Sequence of chain 1.B:
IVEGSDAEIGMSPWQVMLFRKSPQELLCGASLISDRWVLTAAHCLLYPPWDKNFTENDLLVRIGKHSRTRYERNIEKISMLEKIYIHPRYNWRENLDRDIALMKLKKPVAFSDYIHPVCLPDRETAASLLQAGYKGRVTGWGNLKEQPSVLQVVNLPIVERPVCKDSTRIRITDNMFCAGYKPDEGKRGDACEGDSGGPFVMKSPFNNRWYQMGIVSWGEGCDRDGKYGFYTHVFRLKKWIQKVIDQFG

Binding-site contacts:
Ligand atom CD1 contacts residue GLN24 of chain 1.B at 3.7 Å.
Ligand atom OE2 contacts residue TYR71 of chain 1.B at 3.1 Å (h-bond).
Ligand atom CD contacts residue TYR71 of chain 1.B at 3.7 Å (hydrophobic).
Ligand atom CG contacts residue ARG68 of chain 1.B at 3.7 Å.
Ligand atom OD1 contacts residue ARG68 of chain 1.B at 3.6 Å.
Ligand atom N contacts residue GLN24 of chain 1.B at 3.2 Å (h-bond).
Ligand atom CE1 contacts residue LEU26 of chain 1.B at 3.3 Å (hydrophobic).
Ligand atom CA contacts residue GLN24 of chain 1.B at 3.2 Å.
Ligand atom C contacts residue GLN24 of chain 1.B at 3.7 Å.
Ligand atom N contacts residue THR69 of chain 1.B at 3.1 Å (h-bond).
Ligand atom CG contacts residue PHE19 of chain 1.B at 3.7 Å (hydrophobic).
Ligand atom CD1 contacts residue GLU25 of chain 1.B at 3.7 Å.
Ligand atom CD2 contacts residue PHE19 of chain 1.B at 3.4 Å (hydrophobic).
Ligand atom O contacts residue LEU60 of chain 1.B at 3.5 Å.
Ligand atom O1 contacts residue ILE78 of chain 1.B at 3.1 Å (h-bond).
Ligand atom CE2 contacts residue PHE19 of chain 1.B at 3.5 Å (hydrophobic).
Ligand atom O contacts residue THR69 of chain 1.B at 3.1 Å.
Ligand atom CB contacts residue GLN24 of chain 1.B at 3.5 Å.
Ligand atom CD2 contacts residue ILE78 of chain 1.B at 3.7 Å (hydrophobic).
Ligand atom CB contacts residue THR69 of chain 1.B at 3.5 Å.
Ligand atom CB contacts residue GLN24 of chain 1.B at 3.5 Å.
Ligand atom CG contacts residue TYR71 of chain 1.B at 3.7 Å (hydrophobic).
Ligand atom OD2 contacts residue THR69 of chain 1.B at 2.8 Å.
Ligand atom CG1 contacts residue GLN24 of chain 1.B at 2.8 Å.
Ligand atom O3 contacts residue TYR71 of chain 1.B at 2.6 Å (h-bond).
Ligand atom CD2 contacts residue ARG68 of chain 1.B at 3.8 Å.
Ligand atom CE2 contacts residue ARG68 of chain 1.B at 3.1 Å.
Ligand atom CD contacts residue TYR71 of chain 1.B at 3.7 Å (hydrophobic).
Ligand atom O1 contacts residue LYS77 of chain 1.B at 3.7 Å.
Ligand atom CG contacts residue THR69 of chain 1.B at 3.5 Å.
Ligand atom O3 contacts residue ILE78 of chain 1.B at 3.5 Å.
Ligand atom O2 contacts residue TYR71 of chain 1.B at 3.6 Å (h-bond).
Ligand atom CZ contacts residue LEU26 of chain 1.B at 3.4 Å (hydrophobic).
Ligand atom OH contacts residue TYR71 of chain 1.B at 3.6 Å.
Ligand atom OE2 contacts residue ARG70 of chain 1.B at 3.5 Å.
Ligand atom S contacts residue TYR71 of chain 1.B at 3.4 Å (h-bond).
Ligand atom OD1 contacts residue THR69 of chain 1.B at 3.8 Å.
Ligand atom OD2 contacts residue ARG68 of chain 1.B at 2.8 Å (salt-bridge).
Ligand atom CG2 contacts residue GLN24 of chain 1.B at 3.3 Å.
Ligand atom CE1 contacts residue GLU25 of chain 1.B at 3.6 Å.

The small molecule below binds the protein below.
Small molecule (SMILES): CC[C@H](C)[C@H](NC(=O)[C@H](C)NC(=O)[C@H](CCC(=O)O)NC(=O)[C@H](Cc1ccccc1)NC(=O)[C@@H](N)CC(=O)O)C(=O)N1C=CC[C@H]1C(=O)N[C@@H](C)C(=O)N[C@@H](C)C(=O)N[C@H](C=O)Cc1ccc(OS(=O)(=O)O)cc1